Sequence of chain 1.A:
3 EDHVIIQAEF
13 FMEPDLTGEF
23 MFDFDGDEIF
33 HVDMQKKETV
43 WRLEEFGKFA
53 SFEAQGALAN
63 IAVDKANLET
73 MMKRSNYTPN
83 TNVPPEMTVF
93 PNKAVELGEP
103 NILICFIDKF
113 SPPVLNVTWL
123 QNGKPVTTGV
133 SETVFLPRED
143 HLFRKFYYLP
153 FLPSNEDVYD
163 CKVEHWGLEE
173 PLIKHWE

Binding-site contacts:
Ligand atom OD2 contacts residue ARG57 of chain 1.B at 2.7 Å (salt-bridge).
Ligand atom CD contacts residue TYR67 of chain 1.B at 3.2 Å (hydrophobic).
Ligand atom O contacts residue PHE24 of chain 1.A at 3.4 Å.
Ligand atom OD1 contacts residue SER53 of chain 1.A at 2.5 Å (h-bond).
Ligand atom NH2 contacts residue GLU71 of chain 1.B at 2.8 Å (salt-bridge).
Ligand atom OD2 contacts residue ASN69 of chain 1.A at 2.6 Å (h-bond).
Ligand atom N contacts residue TYR60 of chain 1.B at 3.2 Å (h-bond).
Ligand atom OD1 contacts residue ARG57 of chain 1.B at 3.1 Å (salt-bridge).
Ligand atom O contacts residue ASN69 of chain 1.A at 3.1 Å (h-bond).
Ligand atom NE contacts residue TYR26 of chain 1.B at 2.9 Å (h-bond).
Ligand atom NE contacts residue SER74 of chain 1.B at 3.1 Å (h-bond).
Ligand atom N contacts residue SER53 of chain 1.A at 2.9 Å (h-bond).
Ligand atom CG contacts residue TYR67 of chain 1.B at 3.2 Å (hydrophobic).
Ligand atom CZ contacts residue ASP70 of chain 1.B at 3.3 Å.
Ligand atom O contacts residue ASN62 of chain 1.A at 2.8 Å (h-bond).
Ligand atom OE2 contacts residue ARG57 of chain 1.B at 2.9 Å (salt-bridge).
Ligand atom O contacts residue ASN82 of chain 1.B at 2.8 Å (h-bond).
Ligand atom OD1 contacts residue HIS28 of chain 1.B at 3.1 Å.
Ligand atom N contacts residue ASN82 of chain 1.B at 2.9 Å (h-bond).
Ligand atom CZ contacts residue SER74 of chain 1.B at 3.0 Å.
Ligand atom CD contacts residue THR72 of chain 1.A at 3.2 Å.
Ligand atom OD1 contacts residue PHE51 of chain 1.A at 2.8 Å (h-bond).
Ligand atom CD1 contacts residue HIS81 of chain 1.B at 3.3 Å.
Ligand atom O contacts residue PHE54 of chain 1.A at 3.3 Å.
Ligand atom N contacts residue ASN69 of chain 1.A at 2.9 Å (h-bond).
Ligand atom O contacts residue GLN9 of chain 1.A at 2.9 Å (h-bond).
Ligand atom NH2 contacts residue ASP70 of chain 1.B at 2.9 Å (salt-bridge).
Ligand atom NH1 contacts residue ASP70 of chain 1.B at 2.9 Å (salt-bridge).
Ligand atom CD contacts residue ARG57 of chain 1.B at 3.3 Å.
Ligand atom O contacts residue TYR60 of chain 1.B at 2.5 Å (h-bond).
Ligand atom N contacts residue GLN9 of chain 1.A at 3.1 Å (h-bond).
Ligand atom CA contacts residue GLN9 of chain 1.A at 3.3 Å.
Ligand atom OE1 contacts residue THR72 of chain 1.A at 3.3 Å.
Ligand atom CG contacts residue ARG57 of chain 1.B at 3.0 Å.
Ligand atom OD2 contacts residue TYR9 of chain 1.B at 2.6 Å (h-bond).
Ligand atom NH1 contacts residue SER74 of chain 1.B at 3.1 Å (h-bond).
Ligand atom CD contacts residue SER74 of chain 1.B at 3.4 Å.
Ligand atom O contacts residue ARG57 of chain 1.B at 2.9 Å (salt-bridge).
Ligand atom O contacts residue TYR78 of chain 1.B at 3.1 Å.
Ligand atom O contacts residue HIS81 of chain 1.B at 2.7 Å (h-bond).

The small molecule below binds the protein below.
Small molecule (SMILES): CC[C@H](C)[C@H](NC(=O)[C@H](CC(=O)O)NC(=O)[C@@H](N)CC(N)=O)C(=O)N[C@@H](CC(C)C)C(=O)N[C@@H](CO)C(=O)N[C@@H](CCCN=C(N)N)C(=O)N[C@@H](CC(C)C)C(=O)N[C@@H](CC(=O)O)C(=O)N1CCC[C@H]1C(=O)N1CCC[C@H]1C(=O)N[C@@H](CCC(=O)O)C(=O)N[C@@H](C)C=O

Sequence of chain 1.B:
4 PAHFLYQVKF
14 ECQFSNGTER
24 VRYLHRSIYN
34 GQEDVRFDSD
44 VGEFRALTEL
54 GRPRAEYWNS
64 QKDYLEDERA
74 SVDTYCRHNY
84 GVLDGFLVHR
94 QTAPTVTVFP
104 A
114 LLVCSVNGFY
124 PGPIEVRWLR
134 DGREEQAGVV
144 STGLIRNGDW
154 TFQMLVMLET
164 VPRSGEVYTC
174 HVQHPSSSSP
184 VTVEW